A protein and the small-molecule ligand that binds it are described below.
Small molecule (SMILES): CC(=O)N[C@@H]1[C@@H](O)[C@H](O)[C@@H](CO)O[C@H]1O

Sequence of chain 1.C:
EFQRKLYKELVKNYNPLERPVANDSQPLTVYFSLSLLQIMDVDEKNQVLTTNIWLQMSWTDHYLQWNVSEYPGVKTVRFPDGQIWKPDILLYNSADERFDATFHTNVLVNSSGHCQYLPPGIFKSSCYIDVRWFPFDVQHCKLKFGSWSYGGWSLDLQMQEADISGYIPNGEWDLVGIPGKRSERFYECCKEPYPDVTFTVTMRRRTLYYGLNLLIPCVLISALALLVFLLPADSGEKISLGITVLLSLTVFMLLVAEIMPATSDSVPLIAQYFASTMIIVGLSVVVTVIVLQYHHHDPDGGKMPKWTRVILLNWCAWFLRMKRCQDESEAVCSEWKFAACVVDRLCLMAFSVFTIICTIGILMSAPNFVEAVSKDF

Binding-site contacts:
Ligand atom C2 contacts residue ASN67 of chain 1.C at 2.5 Å.
Ligand atom O7 contacts residue ASN67 of chain 1.C at 3.9 Å.
Ligand atom C3 contacts residue ASN67 of chain 1.C at 3.9 Å.
Ligand atom O5 contacts residue SER69 of chain 1.C at 3.6 Å.
Ligand atom C4 contacts residue ASN67 of chain 1.C at 4.2 Å.
Ligand atom C5 contacts residue ASN67 of chain 1.C at 3.5 Å.
Ligand atom C8 contacts residue ASN67 of chain 1.C at 4.2 Å.
Ligand atom C7 contacts residue ASN67 of chain 1.C at 3.4 Å.
Ligand atom O5 contacts residue ASN67 of chain 1.C at 2.2 Å (h-bond).
Ligand atom C1 contacts residue SER69 of chain 1.C at 3.7 Å.
Ligand atom N2 contacts residue ASN67 of chain 1.C at 2.9 Å (h-bond).
Ligand atom C1 contacts residue ASN67 of chain 1.C at 1.4 Å.